Sequence of chain 1.C:
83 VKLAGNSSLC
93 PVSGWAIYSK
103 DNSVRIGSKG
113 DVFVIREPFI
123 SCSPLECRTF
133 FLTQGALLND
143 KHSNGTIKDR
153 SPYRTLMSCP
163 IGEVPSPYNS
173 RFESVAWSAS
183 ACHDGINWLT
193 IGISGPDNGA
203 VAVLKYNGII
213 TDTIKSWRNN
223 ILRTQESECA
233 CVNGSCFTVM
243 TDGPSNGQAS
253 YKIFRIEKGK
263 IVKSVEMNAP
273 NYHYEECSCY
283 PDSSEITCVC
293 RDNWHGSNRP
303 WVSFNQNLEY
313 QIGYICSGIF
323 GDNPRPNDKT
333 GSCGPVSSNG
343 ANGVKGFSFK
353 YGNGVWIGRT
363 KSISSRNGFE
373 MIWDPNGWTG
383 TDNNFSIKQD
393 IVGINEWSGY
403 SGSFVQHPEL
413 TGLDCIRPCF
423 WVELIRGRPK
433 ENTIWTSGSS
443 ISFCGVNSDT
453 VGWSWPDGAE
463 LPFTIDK

Binding-site contacts:
Ligand atom C4 contacts residue ASN235 of chain 1.C at 3.8 Å.
Ligand atom C2 contacts residue ASN235 of chain 1.C at 2.2 Å.
Ligand atom N2 contacts residue ASN235 of chain 1.C at 3.0 Å (h-bond).
Ligand atom O3 contacts residue ASN235 of chain 1.C at 4.3 Å.
Ligand atom O5 contacts residue ASN235 of chain 1.C at 2.4 Å (h-bond).
Ligand atom C1 contacts residue LYS84 of chain 1.C at 3.6 Å.
Ligand atom C3 contacts residue ASN235 of chain 1.C at 3.5 Å.
Ligand atom C5 contacts residue LYS84 of chain 1.C at 4.2 Å.
Ligand atom C8 contacts residue ASN235 of chain 1.C at 3.6 Å.
Ligand atom O7 contacts residue ASN235 of chain 1.C at 3.9 Å.
Ligand atom C5 contacts residue ASN235 of chain 1.C at 3.6 Å.
Ligand atom C1 contacts residue ASN235 of chain 1.C at 1.4 Å.
Ligand atom C7 contacts residue ASN235 of chain 1.C at 3.2 Å.
Ligand atom O5 contacts residue LYS84 of chain 1.C at 3.3 Å (salt-bridge).

This protein binds this small molecule.
Small molecule (SMILES): CC(=O)N[C@@H]1[C@@H](O)[C@H](O)[C@@H](CO)O[C@H]1O